Binding-site contacts:
Ligand atom N3B contacts residue MG1 of chain 1.R at 2.5 Å.
Ligand atom O1B contacts residue ASP219 of chain 1.D at 2.7 Å (salt-bridge).
Ligand atom O6 contacts residue TYR100 of chain 1.D at 3.5 Å.
Ligand atom O3A contacts residue ASP219 of chain 1.D at 3.5 Å (salt-bridge).
Ligand atom C3' contacts residue ILE218 of chain 1.D at 3.6 Å (hydrophobic).
Ligand atom N3B contacts residue ASP219 of chain 1.D at 3.2 Å (salt-bridge).
Ligand atom N2 contacts residue ILE103 of chain 1.D at 3.2 Å (h-bond).
Ligand atom O3G contacts residue ASP219 of chain 1.D at 2.9 Å (salt-bridge).
Ligand atom O1B contacts residue LYS52 of chain 1.D at 3.7 Å.
Ligand atom O3G contacts residue MG1 of chain 1.R at 3.6 Å.
Ligand atom O1A contacts residue HIS205 of chain 1.D at 3.5 Å (h-bond).
Ligand atom O1G contacts residue ASP200 of chain 1.D at 3.4 Å (salt-bridge).
Ligand atom O2A contacts residue LYS52 of chain 1.D at 3.2 Å (salt-bridge).
Ligand atom O6 contacts residue ILE103 of chain 1.D at 2.9 Å (h-bond).
Ligand atom O1G contacts residue ASP219 of chain 1.D at 3.1 Å (salt-bridge).
Ligand atom N3 contacts residue PHE107 of chain 1.D at 3.6 Å.
Ligand atom O1G contacts residue MG1 of chain 1.R at 2.0 Å.
Ligand atom C8 contacts residue ILE218 of chain 1.D at 3.8 Å (hydrophobic).
Ligand atom O1A contacts residue MG1 of chain 1.R at 2.3 Å.
Ligand atom C2 contacts residue ILE103 of chain 1.D at 3.5 Å (hydrophobic).
Ligand atom PG contacts residue ASP219 of chain 1.D at 3.2 Å.
Ligand atom PB contacts residue MG1 of chain 1.R at 3.4 Å.
Ligand atom O6 contacts residue ILE218 of chain 1.D at 3.6 Å.
Ligand atom O3A contacts residue MG1 of chain 1.R at 3.7 Å.
Ligand atom PA contacts residue ASP219 of chain 1.D at 3.6 Å.
Ligand atom PG contacts residue MG1 of chain 1.R at 2.7 Å.
Ligand atom N2 contacts residue GLU102 of chain 1.D at 3.7 Å.
Ligand atom N7 contacts residue TYR100 of chain 1.D at 2.6 Å (h-bond).
Ligand atom PB contacts residue ASP219 of chain 1.D at 3.2 Å.
Ligand atom N1 contacts residue ILE103 of chain 1.D at 2.8 Å (h-bond).
Ligand atom C5 contacts residue ILE50 of chain 1.D at 3.7 Å (hydrophobic).
Ligand atom C8 contacts residue TYR100 of chain 1.D at 3.3 Å (hydrophobic).
Ligand atom N7 contacts residue ILE50 of chain 1.D at 3.7 Å.
Ligand atom O1A contacts residue ASP219 of chain 1.D at 2.9 Å (salt-bridge).
Ligand atom O1G contacts residue HIS205 of chain 1.D at 3.1 Å (h-bond).
Ligand atom C6 contacts residue ILE218 of chain 1.D at 3.6 Å (hydrophobic).
Ligand atom C6 contacts residue ILE103 of chain 1.D at 3.6 Å (hydrophobic).
Ligand atom O2A contacts residue ASP219 of chain 1.D at 3.1 Å.
Ligand atom PA contacts residue MG1 of chain 1.R at 3.5 Å.
Ligand atom O3G contacts residue ASP200 of chain 1.D at 3.7 Å.

This protein binds this small molecule.
Small molecule (SMILES): Nc1nc2c(ncn2[C@@H]2O[C@H](CO[P](=O)(O)O[P](=O)(O)NP(=O)(O)O)[C@@H](O)[C@H]2O)c(=O)[nH]1

Sequence of chain 1.D:
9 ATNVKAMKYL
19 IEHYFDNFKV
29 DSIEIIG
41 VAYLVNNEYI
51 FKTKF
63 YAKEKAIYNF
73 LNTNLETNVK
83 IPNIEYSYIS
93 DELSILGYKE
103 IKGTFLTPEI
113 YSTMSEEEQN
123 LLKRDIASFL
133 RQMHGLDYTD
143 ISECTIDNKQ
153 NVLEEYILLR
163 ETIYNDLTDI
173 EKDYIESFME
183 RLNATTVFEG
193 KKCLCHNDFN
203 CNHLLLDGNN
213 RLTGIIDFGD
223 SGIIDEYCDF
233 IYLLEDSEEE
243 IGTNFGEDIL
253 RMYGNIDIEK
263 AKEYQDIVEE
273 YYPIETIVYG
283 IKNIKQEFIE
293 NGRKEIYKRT